Binding-site contacts:
Ligand atom N5 contacts residue TRP142 of chain 2.A at 4.2 Å.
Ligand atom C11 contacts residue LEU144 of chain 2.A at 3.9 Å (hydrophobic).
Ligand atom O9 contacts residue HIS174 of chain 2.A at 3.7 Å.
Ligand atom C9 contacts residue TRP142 of chain 2.A at 4.3 Å (hydrophobic).
Ligand atom O9 contacts residue SER176 of chain 2.A at 4.0 Å.
Ligand atom O1A contacts residue SER127 of chain 2.A at 2.8 Å (h-bond).
Ligand atom C9 contacts residue TYR88 of chain 2.A at 3.6 Å (hydrophobic).
Ligand atom C5 contacts residue ALA125 of chain 2.A at 3.7 Å (hydrophobic).
Ligand atom C10 contacts residue TRP142 of chain 2.A at 4.0 Å (hydrophobic).
Ligand atom C11 contacts residue TRP142 of chain 2.A at 3.7 Å (hydrophobic).
Ligand atom C9 contacts residue SER176 of chain 2.A at 4.3 Å.
Ligand atom C11 contacts residue ALA125 of chain 2.A at 3.8 Å (hydrophobic).
Ligand atom O8 contacts residue TRP142 of chain 2.A at 4.2 Å.
Ligand atom C8 contacts residue TYR88 of chain 2.A at 4.0 Å (hydrophobic).
Ligand atom C4 contacts residue THR126 of chain 2.A at 4.2 Å.
Ligand atom O9 contacts residue TYR88 of chain 2.A at 3.2 Å (h-bond).
Ligand atom O3 contacts residue GLY216 of chain 2.A at 4.4 Å.
Ligand atom C4 contacts residue LEU217 of chain 2.A at 3.8 Å (hydrophobic).
Ligand atom N5 contacts residue ALA125 of chain 2.A at 3.0 Å (h-bond).
Ligand atom O1A contacts residue THR126 of chain 2.A at 3.5 Å (h-bond).
Ligand atom C4 contacts residue ALA125 of chain 2.A at 3.4 Å (hydrophobic).
Ligand atom O10 contacts residue LEU185 of chain 2.A at 3.4 Å.
Ligand atom C11 contacts residue GLY124 of chain 2.A at 3.9 Å.
Ligand atom O1B contacts residue SER127 of chain 2.A at 3.8 Å.
Ligand atom C10 contacts residue LEU185 of chain 2.A at 4.4 Å (hydrophobic).
Ligand atom C7 contacts residue TRP142 of chain 2.A at 4.0 Å (hydrophobic).
Ligand atom C8 contacts residue TRP142 of chain 2.A at 4.4 Å (hydrophobic).
Ligand atom C6 contacts residue ALA125 of chain 2.A at 4.1 Å (hydrophobic).
Ligand atom C10 contacts residue ALA125 of chain 2.A at 3.9 Å (hydrophobic).
Ligand atom O1B contacts residue ALA125 of chain 2.A at 4.4 Å.
Ligand atom O8 contacts residue TYR88 of chain 2.A at 3.1 Å (h-bond).
Ligand atom O9 contacts residue VAL177 of chain 2.A at 3.6 Å.
Ligand atom O4 contacts residue ALA125 of chain 2.A at 3.7 Å.
Ligand atom C1 contacts residue SER127 of chain 2.A at 3.7 Å.
Ligand atom C1 contacts residue THR126 of chain 2.A at 3.5 Å.
Ligand atom O4 contacts residue LEU217 of chain 2.A at 3.8 Å.
Ligand atom C9 contacts residue HIS174 of chain 2.A at 3.7 Å.
Ligand atom O1B contacts residue LEU217 of chain 2.A at 4.3 Å.
Ligand atom O1B contacts residue THR126 of chain 2.A at 2.7 Å (h-bond).
Ligand atom O1B contacts residue TYR88 of chain 2.A at 4.3 Å.

Sequence of chain 2.A:
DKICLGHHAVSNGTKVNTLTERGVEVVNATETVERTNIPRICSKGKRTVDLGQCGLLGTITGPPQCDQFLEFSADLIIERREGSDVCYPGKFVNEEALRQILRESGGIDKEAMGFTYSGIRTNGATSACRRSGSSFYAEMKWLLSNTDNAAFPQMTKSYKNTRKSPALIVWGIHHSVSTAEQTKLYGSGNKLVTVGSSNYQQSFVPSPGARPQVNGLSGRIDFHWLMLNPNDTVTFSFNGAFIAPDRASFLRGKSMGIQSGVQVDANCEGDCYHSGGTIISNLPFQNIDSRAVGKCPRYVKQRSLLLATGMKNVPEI

A small-molecule ligand and the protein it binds are described below.
Small molecule (SMILES): CC(=O)N[C@@H]1[C@@H](O)[C@H](O[C@@H]2O[C@H](CO[C@]3(C(=O)O)C[C@H](O)[C@@H](NC(C)=O)[C@H]([C@H](O)[C@H](O)CO)O3)[C@H](O)[C@H](O)[C@H]2O)[C@@H](CO)O[C@H]1O